The protein below binds the small molecule below.
Small molecule (SMILES): CC(=O)N[C@H]1[C@H]([C@H](O)[C@H](O)CO)O[C@@](O[C@H](CO)[C@@H](O)[C@@H]2O[C@@H](C(=O)O)C[C@H](O)[C@H]2NC(C)=O)(C(=O)O)C[C@@H]1O

Binding-site contacts:
Ligand atom C11 contacts residue GLN278 of chain 1.F at 3.5 Å.
Ligand atom C4 contacts residue ASN272 of chain 1.F at 4.2 Å.
Ligand atom O7 contacts residue LEU62 of chain 1.F at 3.9 Å.
Ligand atom O1B contacts residue ASN272 of chain 1.F at 3.4 Å (h-bond).
Ligand atom O9 contacts residue LEU67 of chain 1.F at 2.3 Å.
Ligand atom C1 contacts residue ASN272 of chain 1.F at 3.9 Å.
Ligand atom C9 contacts residue LEU67 of chain 1.F at 3.4 Å (hydrophobic).
Ligand atom O1B contacts residue THR276 of chain 1.F at 2.4 Å (h-bond).
Ligand atom C7 contacts residue GLN278 of chain 1.F at 3.9 Å.
Ligand atom C11 contacts residue ASN272 of chain 1.F at 3.6 Å.
Ligand atom O9 contacts residue LYS68 of chain 1.F at 2.5 Å (salt-bridge).
Ligand atom O10 contacts residue LEU62 of chain 1.F at 3.2 Å.
Ligand atom C9 contacts residue GLN278 of chain 1.F at 3.3 Å.
Ligand atom C11 contacts residue HIS138 of chain 2.F at 3.1 Å.
Ligand atom O8 contacts residue LYS68 of chain 1.F at 3.1 Å.
Ligand atom N5 contacts residue GLN278 of chain 1.F at 3.9 Å.
Ligand atom C5 contacts residue ASN272 of chain 1.F at 4.2 Å.
Ligand atom O1A contacts residue SER274 of chain 1.F at 3.8 Å.
Ligand atom C7 contacts residue ASN272 of chain 1.F at 4.2 Å.
Ligand atom C1 contacts residue THR276 of chain 1.F at 3.1 Å.
Ligand atom N5 contacts residue ASN272 of chain 1.F at 3.2 Å (h-bond).
Ligand atom O1B contacts residue LYS68 of chain 1.F at 3.0 Å (salt-bridge).
Ligand atom C10 contacts residue ASN272 of chain 1.F at 3.9 Å.
Ligand atom O8 contacts residue ASN272 of chain 1.F at 3.3 Å (h-bond).
Ligand atom C10 contacts residue GLN278 of chain 1.F at 4.1 Å.
Ligand atom C8 contacts residue GLN278 of chain 1.F at 3.7 Å.
Ligand atom C11 contacts residue PHE65 of chain 1.F at 4.0 Å (hydrophobic).
Ligand atom O9 contacts residue GLN278 of chain 1.F at 4.1 Å.
Ligand atom O1A contacts residue ASN272 of chain 1.F at 4.1 Å.
Ligand atom C10 contacts residue LEU62 of chain 1.F at 3.6 Å (hydrophobic).
Ligand atom O8 contacts residue THR276 of chain 1.F at 3.9 Å.
Ligand atom C9 contacts residue LYS68 of chain 1.F at 3.6 Å.
Ligand atom C11 contacts residue THR276 of chain 1.F at 3.2 Å.
Ligand atom C8 contacts residue LYS68 of chain 1.F at 3.5 Å.
Ligand atom C6 contacts residue LYS68 of chain 1.F at 4.0 Å.
Ligand atom O8 contacts residue GLN278 of chain 1.F at 3.5 Å (h-bond).
Ligand atom O1A contacts residue THR276 of chain 1.F at 3.3 Å (h-bond).
Ligand atom C11 contacts residue PHE270 of chain 1.F at 3.9 Å (hydrophobic).
Ligand atom C6 contacts residue ASN272 of chain 1.F at 3.6 Å.
Ligand atom C11 contacts residue LEU62 of chain 1.F at 3.9 Å (hydrophobic).

Sequence of chain 1.F:
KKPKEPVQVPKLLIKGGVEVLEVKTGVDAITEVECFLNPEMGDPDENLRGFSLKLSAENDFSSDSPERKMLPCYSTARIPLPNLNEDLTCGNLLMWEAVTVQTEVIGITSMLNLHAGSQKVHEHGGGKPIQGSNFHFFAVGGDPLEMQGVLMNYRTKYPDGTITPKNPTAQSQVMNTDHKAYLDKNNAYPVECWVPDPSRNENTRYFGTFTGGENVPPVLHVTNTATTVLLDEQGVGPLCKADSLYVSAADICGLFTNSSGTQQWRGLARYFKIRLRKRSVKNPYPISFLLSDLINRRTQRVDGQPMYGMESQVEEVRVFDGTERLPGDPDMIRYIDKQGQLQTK

Sequence of chain 2.F:
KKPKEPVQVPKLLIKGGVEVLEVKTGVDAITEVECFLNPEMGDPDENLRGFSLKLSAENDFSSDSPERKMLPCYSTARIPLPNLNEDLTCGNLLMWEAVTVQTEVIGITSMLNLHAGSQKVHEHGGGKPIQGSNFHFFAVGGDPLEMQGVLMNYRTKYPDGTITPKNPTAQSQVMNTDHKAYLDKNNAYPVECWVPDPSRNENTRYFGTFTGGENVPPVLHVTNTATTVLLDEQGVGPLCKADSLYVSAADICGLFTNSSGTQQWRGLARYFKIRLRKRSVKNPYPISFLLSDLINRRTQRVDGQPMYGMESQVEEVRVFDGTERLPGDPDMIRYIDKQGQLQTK